Binding-site contacts:
Ligand atom C5 contacts residue MN1 of chain 1.MB at 3.6 Å.
Ligand atom O13 contacts residue MN1 of chain 1.MB at 1.9 Å.
Ligand atom N4 contacts residue GLU94 of chain 1.H at 2.6 Å (salt-bridge).
Ligand atom O11 contacts residue LYS216 of chain 1.J at 2.4 Å (salt-bridge).
Ligand atom P9 contacts residue SER214 of chain 1.J at 3.7 Å.
Ligand atom C8 contacts residue GLU14 of chain 1.H at 3.7 Å.
Ligand atom O13 contacts residue HIS64 of chain 1.Q at 3.1 Å (h-bond).
Ligand atom N1 contacts residue HIS91 of chain 1.H at 3.1 Å (h-bond).
Ligand atom C5 contacts residue HIS90 of chain 1.H at 3.4 Å.
Ligand atom N4 contacts residue MN1 of chain 1.IB at 2.6 Å.
Ligand atom N1 contacts residue HIS186 of chain 1.Q at 3.6 Å (h-bond).
Ligand atom C5 contacts residue GLU190 of chain 1.Q at 3.8 Å.
Ligand atom C5 contacts residue HIS186 of chain 1.Q at 3.4 Å.
Ligand atom C7 contacts residue GLU190 of chain 1.Q at 3.3 Å.
Ligand atom O11 contacts residue SER214 of chain 1.J at 3.3 Å (h-bond).
Ligand atom N2 contacts residue HIS91 of chain 1.H at 3.8 Å.
Ligand atom N1 contacts residue GLU190 of chain 1.Q at 3.2 Å (salt-bridge).
Ligand atom N1 contacts residue MN1 of chain 1.MB at 2.7 Å.
Ligand atom C5 contacts residue GLU94 of chain 1.H at 3.7 Å.
Ligand atom P9 contacts residue LYS194 of chain 1.Q at 3.8 Å.
Ligand atom O12 contacts residue ARG138 of chain 1.J at 3.6 Å.
Ligand atom O10 contacts residue LYS194 of chain 1.Q at 3.6 Å.
Ligand atom C7 contacts residue MN1 of chain 1.MB at 3.3 Å.
Ligand atom C5 contacts residue MN1 of chain 1.IB at 3.6 Å.
Ligand atom C3 contacts residue MN1 of chain 1.IB at 3.6 Å.
Ligand atom C3 contacts residue GLU94 of chain 1.H at 2.9 Å.
Ligand atom O12 contacts residue LEU124 of chain 1.Q at 3.7 Å.
Ligand atom O12 contacts residue LYS194 of chain 1.Q at 2.9 Å (salt-bridge).
Ligand atom C5 contacts residue HIS91 of chain 1.H at 3.8 Å.
Ligand atom C8 contacts residue GLU190 of chain 1.Q at 3.7 Å.
Ligand atom N2 contacts residue MN1 of chain 1.MB at 3.8 Å.
Ligand atom O13 contacts residue HIS91 of chain 1.H at 2.9 Å (h-bond).
Ligand atom O10 contacts residue SER214 of chain 1.J at 3.0 Å (h-bond).
Ligand atom N4 contacts residue HIS90 of chain 1.H at 3.3 Å (h-bond).
Ligand atom N4 contacts residue HIS187 of chain 1.Q at 3.0 Å (h-bond).
Ligand atom C5 contacts residue HIS187 of chain 1.Q at 3.4 Å.
Ligand atom O10 contacts residue ARG116 of chain 1.J at 3.2 Å (salt-bridge).
Ligand atom O13 contacts residue GLU190 of chain 1.Q at 2.7 Å (salt-bridge).
Ligand atom O12 contacts residue ARG116 of chain 1.J at 3.6 Å (salt-bridge).
Ligand atom O10 contacts residue THR215 of chain 1.J at 3.6 Å.

Sequence of chain 1.Q:
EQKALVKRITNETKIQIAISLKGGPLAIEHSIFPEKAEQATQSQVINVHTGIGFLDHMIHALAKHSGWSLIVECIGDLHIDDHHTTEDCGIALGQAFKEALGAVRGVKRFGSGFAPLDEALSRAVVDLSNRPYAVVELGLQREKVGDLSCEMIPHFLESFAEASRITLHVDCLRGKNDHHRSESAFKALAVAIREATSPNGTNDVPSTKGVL

Sequence of chain 1.J:
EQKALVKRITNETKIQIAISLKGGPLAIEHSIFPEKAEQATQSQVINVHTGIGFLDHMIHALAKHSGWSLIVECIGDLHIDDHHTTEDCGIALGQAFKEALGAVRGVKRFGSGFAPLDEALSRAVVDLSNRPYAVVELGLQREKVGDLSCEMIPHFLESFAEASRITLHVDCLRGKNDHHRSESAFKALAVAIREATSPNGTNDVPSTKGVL

Sequence of chain 1.H:
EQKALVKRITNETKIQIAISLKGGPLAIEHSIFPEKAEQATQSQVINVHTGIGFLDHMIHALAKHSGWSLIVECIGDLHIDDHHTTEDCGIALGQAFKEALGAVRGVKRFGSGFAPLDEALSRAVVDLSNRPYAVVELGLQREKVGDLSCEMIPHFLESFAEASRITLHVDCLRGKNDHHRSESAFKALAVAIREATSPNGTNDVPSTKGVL

This protein binds this small molecule.
Small molecule (SMILES): O=P(O)(O)C[C@H](O)Cn1cncn1